Sequence of chain 1.A:
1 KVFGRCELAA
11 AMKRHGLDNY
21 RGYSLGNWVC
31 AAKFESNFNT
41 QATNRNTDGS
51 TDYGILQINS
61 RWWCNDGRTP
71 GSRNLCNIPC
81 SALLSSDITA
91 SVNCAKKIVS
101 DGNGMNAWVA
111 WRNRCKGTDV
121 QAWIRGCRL

The protein below binds the small molecule below.
Small molecule (SMILES): CC(=O)N[C@@H]1[C@@H](O)[C@H](O[C@@H]2O[C@H](CO)[C@@H](O[C@@H]3O[C@H](CO)[C@@H](O[C@@H]4O[C@H](CO)[C@@H](O[C@@H]5O[C@H](CO)[C@@H](O)[C@H](O)[C@H]5NC(C)=O)[C@H](O)[C@H]4NC(C)=O)[C@H](O)[C@H]3NC(C)=O)[C@H](O)[C@H]2NC(C)=O)[C@@H](CO)O[C@H]1O

Binding-site contacts:
Ligand atom C7 contacts residue GLU35 of chain 1.A at 3.6 Å.
Ligand atom O6 contacts residue ASN46 of chain 1.A at 3.2 Å.
Ligand atom O6 contacts residue ASN59 of chain 1.A at 3.5 Å.
Ligand atom C3 contacts residue ALA107 of chain 1.A at 3.0 Å (hydrophobic).
Ligand atom C8 contacts residue GLY102 of chain 1.A at 3.6 Å.
Ligand atom C6 contacts residue ASP52 of chain 1.A at 3.4 Å.
Ligand atom C2 contacts residue ALA107 of chain 1.A at 3.4 Å (hydrophobic).
Ligand atom O6 contacts residue SER50 of chain 1.A at 2.8 Å (h-bond).
Ligand atom C6 contacts residue ASP48 of chain 1.A at 3.2 Å.
Ligand atom O3 contacts residue ASN103 of chain 1.A at 2.8 Å (h-bond).
Ligand atom O3 contacts residue ALA107 of chain 1.A at 3.0 Å.
Ligand atom N2 contacts residue ASN103 of chain 1.A at 2.9 Å (h-bond).
Ligand atom C6 contacts residue ASN59 of chain 1.A at 2.9 Å.
Ligand atom C3 contacts residue ASN103 of chain 1.A at 3.5 Å.
Ligand atom O5 contacts residue ASP52 of chain 1.A at 3.5 Å (salt-bridge).
Ligand atom O4 contacts residue ASN46 of chain 1.A at 3.5 Å (h-bond).
Ligand atom C1 contacts residue ASN103 of chain 1.A at 3.4 Å.
Ligand atom C7 contacts residue ASN103 of chain 1.A at 3.2 Å.
Ligand atom O4 contacts residue ASN59 of chain 1.A at 2.8 Å (h-bond).
Ligand atom O7 contacts residue ASP101 of chain 1.A at 3.0 Å (salt-bridge).
Ligand atom O3 contacts residue ASP52 of chain 1.A at 3.5 Å (salt-bridge).
Ligand atom O7 contacts residue ASN59 of chain 1.A at 3.6 Å (h-bond).
Ligand atom O7 contacts residue GLU35 of chain 1.A at 2.8 Å (salt-bridge).
Ligand atom C8 contacts residue ASN103 of chain 1.A at 2.9 Å.
Ligand atom C5 contacts residue ASN59 of chain 1.A at 3.6 Å.
Ligand atom C1 contacts residue ASN59 of chain 1.A at 3.6 Å.
Ligand atom C6 contacts residue SER50 of chain 1.A at 3.2 Å.
Ligand atom C8 contacts residue ASP101 of chain 1.A at 3.4 Å.
Ligand atom N2 contacts residue ALA107 of chain 1.A at 2.8 Å (h-bond).
Ligand atom C8 contacts residue ALA107 of chain 1.A at 3.3 Å (hydrophobic).
Ligand atom O7 contacts residue GLN57 of chain 1.A at 2.9 Å.
Ligand atom O7 contacts residue TRP63 of chain 1.A at 3.6 Å.
Ligand atom O6 contacts residue ASP48 of chain 1.A at 2.8 Å (salt-bridge).
Ligand atom C8 contacts residue GLU35 of chain 1.A at 3.5 Å.
Ligand atom C4 contacts residue ASN59 of chain 1.A at 3.6 Å.
Ligand atom O5 contacts residue ASN59 of chain 1.A at 3.2 Å (h-bond).
Ligand atom O3 contacts residue GLN57 of chain 1.A at 3.5 Å (h-bond).
Ligand atom C7 contacts residue GLN57 of chain 1.A at 3.5 Å.
Ligand atom O6 contacts residue ASP52 of chain 1.A at 2.8 Å (salt-bridge).
Ligand atom C4 contacts residue ASN103 of chain 1.A at 3.6 Å.